Sequence of chain 1.H:
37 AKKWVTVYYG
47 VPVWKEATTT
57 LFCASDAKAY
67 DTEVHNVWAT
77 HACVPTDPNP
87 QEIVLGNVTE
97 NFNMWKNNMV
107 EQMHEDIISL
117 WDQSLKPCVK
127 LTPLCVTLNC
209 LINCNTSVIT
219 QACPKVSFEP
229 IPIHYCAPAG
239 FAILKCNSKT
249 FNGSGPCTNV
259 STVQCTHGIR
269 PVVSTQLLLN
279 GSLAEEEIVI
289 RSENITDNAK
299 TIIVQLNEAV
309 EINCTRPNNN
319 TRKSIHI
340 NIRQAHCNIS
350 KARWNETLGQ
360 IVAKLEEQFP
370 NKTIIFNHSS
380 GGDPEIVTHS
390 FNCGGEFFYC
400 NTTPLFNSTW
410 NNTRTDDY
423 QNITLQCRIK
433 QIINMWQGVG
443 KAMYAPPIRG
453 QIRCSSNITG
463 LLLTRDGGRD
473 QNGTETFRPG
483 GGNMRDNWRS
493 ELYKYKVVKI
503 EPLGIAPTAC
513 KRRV

Binding-site contacts:
Ligand atom C6 contacts residue ASN245 of chain 1.H at 3.7 Å.
Ligand atom C6 contacts residue VAL90 of chain 1.H at 4.1 Å (hydrophobic).
Ligand atom C2 contacts residue ASN257 of chain 1.H at 2.4 Å.
Ligand atom O5 contacts residue ASN257 of chain 1.H at 2.3 Å (h-bond).
Ligand atom C7 contacts residue ASN257 of chain 1.H at 3.7 Å.
Ligand atom O5 contacts residue ASN245 of chain 1.H at 3.3 Å (h-bond).
Ligand atom O6 contacts residue VAL90 of chain 1.H at 3.9 Å.
Ligand atom C5 contacts residue ASN245 of chain 1.H at 4.2 Å.
Ligand atom C3 contacts residue ASN257 of chain 1.H at 3.7 Å.
Ligand atom C1 contacts residue ASN245 of chain 1.H at 4.2 Å.
Ligand atom O6 contacts residue GLU88 of chain 1.H at 4.1 Å.
Ligand atom C6 contacts residue GLU88 of chain 1.H at 3.9 Å.
Ligand atom C5 contacts residue VAL90 of chain 1.H at 4.4 Å (hydrophobic).
Ligand atom N2 contacts residue ASN257 of chain 1.H at 2.8 Å (h-bond).
Ligand atom C5 contacts residue ASN257 of chain 1.H at 3.7 Å.
Ligand atom C1 contacts residue ASN257 of chain 1.H at 1.4 Å.
Ligand atom C4 contacts residue ASN257 of chain 1.H at 4.2 Å.
Ligand atom O7 contacts residue ASN257 of chain 1.H at 4.1 Å.

The small molecule below binds the protein below.
Small molecule (SMILES): CC(=O)N[C@H]1[C@H](O[C@H]2[C@H](O)[C@@H](NC(C)=O)CO[C@@H]2CO)O[C@H](CO)[C@@H](O[C@@H]2O[C@H](CO)[C@@H](O)[C@H](O)[C@@H]2O)[C@@H]1O